Sequence of chain 1.B:
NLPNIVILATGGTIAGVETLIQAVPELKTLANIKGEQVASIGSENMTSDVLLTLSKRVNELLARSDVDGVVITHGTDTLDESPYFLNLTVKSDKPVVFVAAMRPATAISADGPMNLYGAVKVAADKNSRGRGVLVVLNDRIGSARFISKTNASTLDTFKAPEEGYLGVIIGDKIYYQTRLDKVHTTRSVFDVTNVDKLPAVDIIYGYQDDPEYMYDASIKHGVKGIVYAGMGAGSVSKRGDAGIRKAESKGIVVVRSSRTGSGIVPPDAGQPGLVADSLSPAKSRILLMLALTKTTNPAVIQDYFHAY

Sequence of chain 1.D:
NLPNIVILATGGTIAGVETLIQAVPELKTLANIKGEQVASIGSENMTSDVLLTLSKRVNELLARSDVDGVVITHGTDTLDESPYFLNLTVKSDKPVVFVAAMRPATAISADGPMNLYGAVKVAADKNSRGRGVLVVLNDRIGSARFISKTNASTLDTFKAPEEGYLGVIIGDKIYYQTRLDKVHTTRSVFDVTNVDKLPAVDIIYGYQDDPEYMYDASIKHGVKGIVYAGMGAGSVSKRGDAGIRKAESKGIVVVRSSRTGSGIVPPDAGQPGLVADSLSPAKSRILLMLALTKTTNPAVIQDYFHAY

Binding-site contacts:
Ligand atom O contacts residue THR95 of chain 1.D at 3.6 Å (h-bond).
Ligand atom OXT contacts residue GLY14 of chain 1.D at 3.7 Å.
Ligand atom OE1 contacts residue ALA120 of chain 1.D at 3.5 Å (h-bond).
Ligand atom CD contacts residue GLY94 of chain 1.D at 4.0 Å.
Ligand atom CG contacts residue THR15 of chain 1.D at 3.7 Å.
Ligand atom OXT contacts residue GLY94 of chain 1.D at 3.4 Å.
Ligand atom O contacts residue ASP96 of chain 1.D at 3.2 Å (salt-bridge).
Ligand atom OE1 contacts residue ASP96 of chain 1.D at 4.4 Å.
Ligand atom N contacts residue GLU63 of chain 1.D at 2.5 Å (salt-bridge).
Ligand atom OXT contacts residue GLU63 of chain 1.D at 3.8 Å.
Ligand atom OE1 contacts residue THR95 of chain 1.D at 2.7 Å (h-bond).
Ligand atom CB contacts residue ASP96 of chain 1.D at 3.6 Å.
Ligand atom C contacts residue GLY94 of chain 1.D at 3.9 Å.
Ligand atom OE2 contacts residue GLY94 of chain 1.D at 3.5 Å.
Ligand atom CA contacts residue ASP96 of chain 1.D at 3.5 Å.
Ligand atom C contacts residue GLY61 of chain 1.D at 4.1 Å.
Ligand atom O contacts residue SER62 of chain 1.D at 2.3 Å (h-bond).
Ligand atom C contacts residue GLU63 of chain 1.D at 3.4 Å.
Ligand atom N contacts residue ASP96 of chain 1.D at 2.8 Å (salt-bridge).
Ligand atom CD contacts residue THR95 of chain 1.D at 3.8 Å.
Ligand atom CA contacts residue GLU63 of chain 1.D at 3.4 Å.
Ligand atom OE1 contacts residue GLY94 of chain 1.D at 4.0 Å.
Ligand atom C contacts residue SER62 of chain 1.D at 3.3 Å.
Ligand atom OXT contacts residue THR95 of chain 1.D at 4.4 Å.
Ligand atom O contacts residue GLY94 of chain 1.D at 3.7 Å.
Ligand atom OE2 contacts residue GLY14 of chain 1.D at 3.4 Å.
Ligand atom N contacts residue SER254 of chain 1.B at 4.0 Å.
Ligand atom OXT contacts residue GLY61 of chain 1.D at 3.4 Å.
Ligand atom OE2 contacts residue ILE16 of chain 1.D at 4.5 Å.
Ligand atom O contacts residue GLU63 of chain 1.D at 3.6 Å (salt-bridge).
Ligand atom OE2 contacts residue THR15 of chain 1.D at 2.8 Å (h-bond).
Ligand atom C contacts residue THR95 of chain 1.D at 4.3 Å.
Ligand atom OXT contacts residue SER62 of chain 1.D at 2.9 Å (h-bond).
Ligand atom OE2 contacts residue THR95 of chain 1.D at 3.9 Å.
Ligand atom CD contacts residue THR15 of chain 1.D at 3.6 Å.
Ligand atom CD contacts residue ALA120 of chain 1.D at 3.8 Å (hydrophobic).
Ligand atom OE2 contacts residue ALA120 of chain 1.D at 3.8 Å.
Ligand atom OE1 contacts residue THR15 of chain 1.D at 4.4 Å.
Ligand atom O contacts residue GLY61 of chain 1.D at 4.5 Å.
Ligand atom C contacts residue ASP96 of chain 1.D at 3.8 Å.

A small-molecule ligand and the protein it binds are described below.
Small molecule (SMILES): N[C@@H](CCC(=O)O)C(=O)O